Binding-site contacts:
Ligand atom C1D contacts residue HIS92 of chain 1.L at 3.8 Å.
Ligand atom C4C contacts residue PHE42 of chain 1.L at 3.8 Å (hydrophobic).
Ligand atom C2D contacts residue LEU96 of chain 1.L at 3.6 Å (hydrophobic).
Ligand atom NA contacts residue HIS92 of chain 1.L at 3.2 Å.
Ligand atom CHB contacts residue HIS92 of chain 1.L at 3.8 Å.
Ligand atom ND contacts residue HIS63 of chain 1.L at 3.5 Å (h-bond).
Ligand atom C1B contacts residue VAL67 of chain 1.L at 3.8 Å (hydrophobic).
Ligand atom NA contacts residue HIS63 of chain 1.L at 3.7 Å.
Ligand atom CMA contacts residue LYS66 of chain 1.L at 3.8 Å.
Ligand atom CMD contacts residue PHE41 of chain 1.L at 3.1 Å (hydrophobic).
Ligand atom CAC contacts residue VAL98 of chain 1.L at 3.4 Å (hydrophobic).
Ligand atom CMC contacts residue ASN102 of chain 1.L at 3.2 Å.
Ligand atom NC contacts residue HIS92 of chain 1.L at 3.1 Å (h-bond).
Ligand atom CHB contacts residue VAL67 of chain 1.L at 3.8 Å (hydrophobic).
Ligand atom C1D contacts residue PHE42 of chain 1.L at 3.4 Å (hydrophobic).
Ligand atom CBB contacts residue PHE103 of chain 1.L at 3.6 Å (hydrophobic).
Ligand atom C3C contacts residue VAL98 of chain 1.L at 3.6 Å (hydrophobic).
Ligand atom C3A contacts residue LEU88 of chain 1.L at 3.8 Å (hydrophobic).
Ligand atom CMD contacts residue PHE42 of chain 1.L at 3.5 Å (hydrophobic).
Ligand atom C2D contacts residue PHE42 of chain 1.L at 3.4 Å (hydrophobic).
Ligand atom NI contacts residue HIS92 of chain 1.L at 2.4 Å.
Ligand atom CBC contacts residue PHE42 of chain 1.L at 3.7 Å (hydrophobic).
Ligand atom NB contacts residue HIS92 of chain 1.L at 3.3 Å (h-bond).
Ligand atom CHA contacts residue HIS63 of chain 1.L at 2.8 Å.
Ligand atom CHC contacts residue LEU106 of chain 1.L at 3.7 Å (hydrophobic).
Ligand atom C3D contacts residue HIS63 of chain 1.L at 3.6 Å.
Ligand atom CMA contacts residue LEU88 of chain 1.L at 3.7 Å (hydrophobic).
Ligand atom CHD contacts residue PHE42 of chain 1.L at 3.1 Å (hydrophobic).
Ligand atom C4C contacts residue HIS92 of chain 1.L at 3.7 Å.
Ligand atom C2B contacts residue VAL67 of chain 1.L at 3.5 Å (hydrophobic).
Ligand atom ND contacts residue HIS92 of chain 1.L at 3.1 Å (h-bond).
Ligand atom C4A contacts residue HIS92 of chain 1.L at 3.6 Å.
Ligand atom C4D contacts residue HIS63 of chain 1.L at 3.0 Å.
Ligand atom CMB contacts residue VAL67 of chain 1.L at 3.8 Å (hydrophobic).
Ligand atom CMA contacts residue ALA70 of chain 1.L at 3.8 Å (hydrophobic).
Ligand atom C1A contacts residue HIS63 of chain 1.L at 3.2 Å.
Ligand atom C1D contacts residue LEU96 of chain 1.L at 3.8 Å (hydrophobic).
Ligand atom CBC contacts residue THR38 of chain 1.L at 3.6 Å.
Ligand atom C1B contacts residue HIS92 of chain 1.L at 3.7 Å.
Ligand atom C3D contacts residue LEU96 of chain 1.L at 3.8 Å (hydrophobic).

A protein and the small-molecule ligand that binds it are described below.
Small molecule (SMILES): C=CC1=C(C)C2=N3->[Ni]45<-N6=C(C=c7c(C)c(C=C)c(n74)=C2)C(C)=C(CCC(=O)O)C6=Cc2c(CCC(=O)O)c(C)c(n25)C=C13

Sequence of chain 1.L:
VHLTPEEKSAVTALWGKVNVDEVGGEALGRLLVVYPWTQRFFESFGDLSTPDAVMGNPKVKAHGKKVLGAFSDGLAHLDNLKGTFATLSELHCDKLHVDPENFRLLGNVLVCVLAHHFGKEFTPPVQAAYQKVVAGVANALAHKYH